Sequence of chain 1.C:
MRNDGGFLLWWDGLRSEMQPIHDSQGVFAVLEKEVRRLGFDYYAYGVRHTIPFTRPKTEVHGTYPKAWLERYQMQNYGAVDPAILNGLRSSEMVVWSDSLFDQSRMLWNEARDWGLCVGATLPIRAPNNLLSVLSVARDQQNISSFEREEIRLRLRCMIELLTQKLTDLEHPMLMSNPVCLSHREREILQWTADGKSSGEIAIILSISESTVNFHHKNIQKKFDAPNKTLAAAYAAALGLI

This small molecule binds to this protein.
Small molecule (SMILES): O=C(CCCOc1cccc(Br)c1)N[C@H]1CCSC1=O

Binding-site contacts:
Ligand atom C04 contacts residue VAL60 of chain 1.C at 3.4 Å (hydrophobic).
Ligand atom C20 contacts residue LEU69 of chain 1.C at 3.5 Å (hydrophobic).
Ligand atom C09 contacts residue ASP81 of chain 1.C at 3.8 Å.
Ligand atom O17 contacts residue TRP68 of chain 1.C at 3.6 Å.
Ligand atom C19 contacts residue TYR72 of chain 1.C at 3.5 Å (hydrophobic).
Ligand atom C18 contacts residue TYR64 of chain 1.C at 3.6 Å (hydrophobic).
Ligand atom C06 contacts residue TYR72 of chain 1.C at 3.7 Å (hydrophobic).
Ligand atom C08 contacts residue ASP81 of chain 1.C at 3.8 Å.
Ligand atom C08 contacts residue ILE84 of chain 1.C at 3.6 Å (hydrophobic).
Ligand atom N11 contacts residue ASP81 of chain 1.C at 2.8 Å (salt-bridge).
Ligand atom C14 contacts residue LEU107 of chain 1.C at 3.9 Å (hydrophobic).
Ligand atom O10 contacts residue TRP96 of chain 1.C at 3.7 Å.
Ligand atom C02 contacts residue TYR64 of chain 1.C at 3.6 Å (hydrophobic).
Ligand atom C13 contacts residue PHE101 of chain 1.C at 3.8 Å (hydrophobic).
Ligand atom O05 contacts residue ALA44 of chain 1.C at 3.7 Å.
Ligand atom C04 contacts residue TYR64 of chain 1.C at 3.4 Å (hydrophobic).
Ligand atom S15 contacts residue ALA111 of chain 1.C at 3.4 Å.
Ligand atom C03 contacts residue TYR64 of chain 1.C at 3.4 Å (hydrophobic).
Ligand atom C20 contacts residue TYR64 of chain 1.C at 3.9 Å (hydrophobic).
Ligand atom C18 contacts residue TRP68 of chain 1.C at 3.8 Å (hydrophobic).
Ligand atom O05 contacts residue VAL60 of chain 1.C at 2.9 Å.
Ligand atom C09 contacts residue SER135 of chain 1.C at 3.4 Å.
Ligand atom C19 contacts residue TRP68 of chain 1.C at 3.4 Å (hydrophobic).
Ligand atom C07 contacts residue VAL60 of chain 1.C at 3.9 Å (hydrophobic).
Ligand atom C18 contacts residue TYR72 of chain 1.C at 3.5 Å (hydrophobic).
Ligand atom O05 contacts residue TYR64 of chain 1.C at 3.7 Å.
Ligand atom C12 contacts residue TRP96 of chain 1.C at 3.6 Å (hydrophobic).
Ligand atom BR1 contacts residue GLY62 of chain 1.C at 3.9 Å.
Ligand atom O10 contacts residue TYR64 of chain 1.C at 3.2 Å (h-bond).
Ligand atom C14 contacts residue PHE101 of chain 1.C at 3.7 Å (hydrophobic).
Ligand atom O17 contacts residue TYR64 of chain 1.C at 3.1 Å.
Ligand atom C13 contacts residue ASP81 of chain 1.C at 3.5 Å.
Ligand atom C03 contacts residue VAL60 of chain 1.C at 3.4 Å (hydrophobic).
Ligand atom C06 contacts residue VAL60 of chain 1.C at 3.8 Å (hydrophobic).
Ligand atom C08 contacts residue SER135 of chain 1.C at 3.9 Å.
Ligand atom C13 contacts residue LEU107 of chain 1.C at 3.9 Å (hydrophobic).
Ligand atom C12 contacts residue ASP81 of chain 1.C at 3.6 Å.
Ligand atom O10 contacts residue SER135 of chain 1.C at 2.6 Å (h-bond).
Ligand atom C19 contacts residue TYR64 of chain 1.C at 3.9 Å (hydrophobic).
Ligand atom C20 contacts residue TRP68 of chain 1.C at 3.8 Å (hydrophobic).